This small molecule binds to this protein.
Small molecule (SMILES): Cc1ccc(Cn2cnc(-c3cccs3)c2)cc1

Binding-site contacts:
Ligand atom C8 contacts residue ALA95 of chain 2.B at 3.5 Å (hydrophobic).
Ligand atom S1T contacts residue ILE200 of chain 2.B at 4.0 Å.
Ligand atom C5I contacts residue NAD1 of chain 2.E at 2.5 Å.
Ligand atom C4 contacts residue ALA196 of chain 2.B at 4.4 Å (hydrophobic).
Ligand atom C3T contacts residue TYR146 of chain 2.B at 3.9 Å (hydrophobic).
Ligand atom C5T contacts residue NAD1 of chain 2.E at 4.3 Å.
Ligand atom S1T contacts residue ALA196 of chain 2.B at 4.1 Å.
Ligand atom C1I contacts residue TYR156 of chain 2.B at 3.8 Å (hydrophobic).
Ligand atom C2T contacts residue NAD1 of chain 2.E at 4.2 Å.
Ligand atom C4T contacts residue PRO191 of chain 2.B at 4.1 Å (hydrophobic).
Ligand atom C8 contacts residue LEU100 of chain 2.B at 4.2 Å (hydrophobic).
Ligand atom N4I contacts residue ALA196 of chain 2.B at 3.9 Å.
Ligand atom C5T contacts residue PHE203 of chain 2.B at 3.6 Å (hydrophobic).
Ligand atom C5T contacts residue ILE200 of chain 2.B at 4.2 Å (hydrophobic).
Ligand atom C3 contacts residue GLY93 of chain 2.B at 4.2 Å.
Ligand atom S1T contacts residue PHE203 of chain 2.B at 4.4 Å.
Ligand atom C2T contacts residue TYR156 of chain 2.B at 3.9 Å (hydrophobic).
Ligand atom C2 contacts residue ALA196 of chain 2.B at 3.8 Å (hydrophobic).
Ligand atom C5I contacts residue TYR156 of chain 2.B at 3.5 Å (hydrophobic).
Ligand atom C3I contacts residue ALA196 of chain 2.B at 3.3 Å (hydrophobic).
Ligand atom C6 contacts residue LEU100 of chain 2.B at 4.2 Å (hydrophobic).
Ligand atom C6 contacts residue ALA95 of chain 2.B at 4.4 Å (hydrophobic).
Ligand atom C1 contacts residue NAD1 of chain 2.E at 3.7 Å.
Ligand atom C5T contacts residue MET206 of chain 2.B at 4.4 Å (hydrophobic).
Ligand atom C4T contacts residue NAD1 of chain 2.E at 4.0 Å.
Ligand atom C4T contacts residue TYR146 of chain 2.B at 3.8 Å (hydrophobic).
Ligand atom C1I contacts residue ALA196 of chain 2.B at 4.5 Å (hydrophobic).
Ligand atom C3T contacts residue TYR156 of chain 2.B at 4.0 Å (hydrophobic).
Ligand atom C5I contacts residue LYS163 of chain 2.B at 4.5 Å.
Ligand atom N2I contacts residue NAD1 of chain 2.E at 3.1 Å (h-bond).
Ligand atom C2 contacts residue GLY93 of chain 2.B at 4.2 Å.
Ligand atom C3I contacts residue NAD1 of chain 2.E at 4.1 Å.
Ligand atom C3 contacts residue ALA196 of chain 2.B at 3.6 Å (hydrophobic).
Ligand atom C7 contacts residue ALA95 of chain 2.B at 4.4 Å (hydrophobic).
Ligand atom C3T contacts residue NAD1 of chain 2.E at 3.7 Å.
Ligand atom N2I contacts residue TYR156 of chain 2.B at 2.8 Å (h-bond).
Ligand atom N4I contacts residue NAD1 of chain 2.E at 3.2 Å (h-bond).
Ligand atom C1I contacts residue NAD1 of chain 2.E at 4.0 Å.
Ligand atom C1 contacts residue ALA196 of chain 2.B at 3.7 Å (hydrophobic).
Ligand atom C5I contacts residue MET159 of chain 2.B at 4.0 Å (hydrophobic).

Sequence of chain 2.B:
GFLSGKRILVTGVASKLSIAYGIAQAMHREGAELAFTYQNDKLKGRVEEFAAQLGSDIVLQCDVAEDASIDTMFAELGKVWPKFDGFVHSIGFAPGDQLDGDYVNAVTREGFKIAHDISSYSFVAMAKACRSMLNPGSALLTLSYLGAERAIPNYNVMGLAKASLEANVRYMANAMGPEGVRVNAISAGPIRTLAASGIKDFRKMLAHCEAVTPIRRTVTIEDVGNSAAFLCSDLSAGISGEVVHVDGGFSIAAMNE